A small-molecule ligand and the protein it binds are described below.
Small molecule (SMILES): NCCN1CCC[C@H](NC(=O)N2CC[C@@H](NS(=O)(=O)O)[C@H]2C=O)CC1

Binding-site contacts:
Ligand atom O3 contacts residue TYR151 of chain 1.A at 3.4 Å.
Ligand atom C22 contacts residue GLY214 of chain 1.A at 3.4 Å.
Ligand atom C10 contacts residue SER64 of chain 1.A at 2.3 Å.
Ligand atom O4 contacts residue THR317 of chain 1.A at 2.5 Å (h-bond).
Ligand atom S1 contacts residue THR317 of chain 1.A at 3.5 Å (h-bond).
Ligand atom O12 contacts residue GLY318 of chain 1.A at 3.4 Å.
Ligand atom N23 contacts residue PRO215 of chain 1.A at 3.1 Å (h-bond).
Ligand atom O3 contacts residue IPA1 of chain 1.D at 2.9 Å (h-bond).
Ligand atom N23 contacts residue GLY216 of chain 1.A at 3.5 Å (h-bond).
Ligand atom C17 contacts residue THR320 of chain 1.A at 3.6 Å.
Ligand atom N23 contacts residue GLY214 of chain 1.A at 2.6 Å (h-bond).
Ligand atom O14 contacts residue SER64 of chain 1.A at 3.3 Å (h-bond).
Ligand atom C17 contacts residue SER319 of chain 1.A at 3.6 Å.
Ligand atom C18 contacts residue TYR223 of chain 1.A at 3.4 Å (hydrophobic).
Ligand atom C6 contacts residue TYR151 of chain 1.A at 3.4 Å (hydrophobic).
Ligand atom O14 contacts residue ASN153 of chain 1.A at 2.6 Å (h-bond).
Ligand atom O4 contacts residue LYS316 of chain 1.A at 2.9 Å (salt-bridge).
Ligand atom O12 contacts residue SER64 of chain 1.A at 2.2 Å (h-bond).
Ligand atom C22 contacts residue TYR223 of chain 1.A at 3.4 Å (hydrophobic).
Ligand atom O2 contacts residue ASN347 of chain 1.A at 3.3 Å (h-bond).
Ligand atom C22 contacts residue VAL213 of chain 1.A at 3.6 Å (hydrophobic).
Ligand atom N23 contacts residue TYR223 of chain 1.A at 2.8 Å (h-bond).
Ligand atom C11 contacts residue TYR151 of chain 1.A at 3.6 Å (hydrophobic).
Ligand atom C7 contacts residue IPA1 of chain 1.D at 3.6 Å.
Ligand atom O2 contacts residue IPA1 of chain 1.D at 3.5 Å (h-bond).
Ligand atom N5 contacts residue TYR151 of chain 1.A at 2.8 Å (h-bond).
Ligand atom N5 contacts residue SER64 of chain 1.A at 2.8 Å (h-bond).
Ligand atom N9 contacts residue SER64 of chain 1.A at 3.4 Å (h-bond).
Ligand atom O12 contacts residue GLY63 of chain 1.A at 3.6 Å.
Ligand atom C13 contacts residue SER319 of chain 1.A at 3.5 Å.
Ligand atom C6 contacts residue SER64 of chain 1.A at 3.2 Å.
Ligand atom O2 contacts residue THR317 of chain 1.A at 3.3 Å (h-bond).
Ligand atom C13 contacts residue ASN153 of chain 1.A at 3.3 Å.
Ligand atom C18 contacts residue VAL213 of chain 1.A at 3.5 Å (hydrophobic).
Ligand atom C25 contacts residue GLN120 of chain 1.A at 3.4 Å.
Ligand atom O3 contacts residue ALA293 of chain 1.A at 3.3 Å.
Ligand atom C11 contacts residue SER64 of chain 1.A at 1.2 Å.
Ligand atom O12 contacts residue SER319 of chain 1.A at 2.8 Å (h-bond).
Ligand atom O14 contacts residue TYR223 of chain 1.A at 3.6 Å.
Ligand atom O4 contacts residue TYR151 of chain 1.A at 3.4 Å (h-bond).

Sequence of chain 1.A:
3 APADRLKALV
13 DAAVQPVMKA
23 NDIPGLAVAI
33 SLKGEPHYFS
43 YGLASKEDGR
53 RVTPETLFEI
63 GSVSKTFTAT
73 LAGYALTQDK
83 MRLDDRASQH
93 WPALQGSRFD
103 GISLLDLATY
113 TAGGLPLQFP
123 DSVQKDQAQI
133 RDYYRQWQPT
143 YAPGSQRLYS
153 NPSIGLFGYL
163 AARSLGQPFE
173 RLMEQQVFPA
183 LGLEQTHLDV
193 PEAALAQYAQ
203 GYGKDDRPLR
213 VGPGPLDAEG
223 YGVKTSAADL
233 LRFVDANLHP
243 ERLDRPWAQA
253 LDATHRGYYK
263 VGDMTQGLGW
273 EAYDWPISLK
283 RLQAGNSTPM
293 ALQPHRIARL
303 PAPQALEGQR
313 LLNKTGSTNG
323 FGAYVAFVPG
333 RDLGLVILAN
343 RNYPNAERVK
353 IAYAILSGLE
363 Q